The protein below binds the small molecule below.
Small molecule (SMILES): O=P(O)(O)OC[C@H]1O[C@](O)(COP(=O)(O)O)[C@@H](O)[C@@H]1O

Binding-site contacts:
Ligand atom O3 contacts residue TRP431 of chain 1.F at 3.8 Å.
Ligand atom O6P contacts residue SER353 of chain 1.F at 3.0 Å (h-bond).
Ligand atom O6 contacts residue THR349 of chain 1.F at 3.1 Å (h-bond).
Ligand atom O5 contacts residue LEU347 of chain 1.F at 3.6 Å.
Ligand atom C4 contacts residue GLY434 of chain 1.F at 3.4 Å.
Ligand atom O4 contacts residue THR438 of chain 1.F at 3.6 Å (h-bond).
Ligand atom O3 contacts residue ARG432 of chain 1.F at 2.9 Å (salt-bridge).
Ligand atom C3 contacts residue GLY434 of chain 1.F at 3.6 Å.
Ligand atom P2 contacts residue THR349 of chain 1.F at 3.6 Å.
Ligand atom O2 contacts residue GLY430 of chain 1.F at 3.4 Å (h-bond).
Ligand atom P2 contacts residue SER353 of chain 1.F at 3.8 Å.
Ligand atom O5P contacts residue SER435 of chain 1.F at 3.2 Å (h-bond).
Ligand atom O4P contacts residue SER353 of chain 1.F at 3.5 Å (h-bond).
Ligand atom O3P contacts residue TRP398 of chain 1.F at 2.9 Å (h-bond).
Ligand atom C6 contacts residue SER353 of chain 1.F at 3.8 Å.
Ligand atom C6 contacts residue LEU347 of chain 1.F at 3.6 Å (hydrophobic).
Ligand atom O1P contacts residue THR349 of chain 1.F at 3.5 Å (h-bond).
Ligand atom O3 contacts residue GLY430 of chain 1.F at 2.9 Å.
Ligand atom O2 contacts residue LEU347 of chain 1.F at 3.6 Å.
Ligand atom O1 contacts residue THR349 of chain 1.F at 3.6 Å.
Ligand atom O3 contacts residue TRP398 of chain 1.F at 3.8 Å.
Ligand atom O4 contacts residue TYR437 of chain 1.F at 2.8 Å (h-bond).
Ligand atom C1 contacts residue TRP398 of chain 1.F at 3.8 Å (hydrophobic).
Ligand atom C5 contacts residue GLY434 of chain 1.F at 3.4 Å.
Ligand atom O5P contacts residue THR350 of chain 1.F at 2.8 Å (h-bond).
Ligand atom C3 contacts residue ARG432 of chain 1.F at 3.4 Å.
Ligand atom O4 contacts residue GLY436 of chain 1.F at 3.6 Å.
Ligand atom O4 contacts residue GLY434 of chain 1.F at 2.5 Å (h-bond).
Ligand atom O6P contacts residue THR349 of chain 1.F at 3.6 Å (h-bond).
Ligand atom O6 contacts residue THR348 of chain 1.F at 3.8 Å.
Ligand atom O1P contacts residue GLY434 of chain 1.F at 3.0 Å (h-bond).
Ligand atom O2P contacts residue ARG405 of chain 1.F at 2.7 Å (salt-bridge).
Ligand atom C4 contacts residue THR438 of chain 1.F at 3.6 Å.
Ligand atom P2 contacts residue THR348 of chain 1.F at 3.7 Å.
Ligand atom O3P contacts residue PRO433 of chain 1.F at 3.3 Å.
Ligand atom O6P contacts residue ARG352 of chain 1.F at 3.8 Å.
Ligand atom O4P contacts residue GLY436 of chain 1.F at 2.9 Å (h-bond).
Ligand atom O5P contacts residue THR349 of chain 1.F at 3.5 Å (h-bond).
Ligand atom C6 contacts residue THR438 of chain 1.F at 3.4 Å.
Ligand atom O6P contacts residue THR348 of chain 1.F at 2.5 Å (h-bond).

Sequence of chain 1.F:
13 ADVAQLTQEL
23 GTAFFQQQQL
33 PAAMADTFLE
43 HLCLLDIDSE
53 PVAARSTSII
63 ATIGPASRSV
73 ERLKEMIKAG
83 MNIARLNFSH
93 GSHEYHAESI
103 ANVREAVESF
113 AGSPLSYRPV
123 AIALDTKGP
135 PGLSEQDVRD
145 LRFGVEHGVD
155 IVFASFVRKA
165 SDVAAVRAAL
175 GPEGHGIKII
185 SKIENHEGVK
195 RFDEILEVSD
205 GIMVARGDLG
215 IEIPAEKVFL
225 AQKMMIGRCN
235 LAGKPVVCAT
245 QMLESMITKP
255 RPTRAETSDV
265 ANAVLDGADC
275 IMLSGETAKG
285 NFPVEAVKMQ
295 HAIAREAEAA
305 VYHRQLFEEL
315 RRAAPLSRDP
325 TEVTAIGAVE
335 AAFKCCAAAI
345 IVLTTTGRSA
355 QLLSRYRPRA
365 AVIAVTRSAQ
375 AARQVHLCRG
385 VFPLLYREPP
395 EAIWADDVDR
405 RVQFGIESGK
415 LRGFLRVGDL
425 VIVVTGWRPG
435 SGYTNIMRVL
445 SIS